Binding-site contacts:
Ligand atom C8 contacts residue PRO201 of chain 1.VA at 3.9 Å (hydrophobic).
Ligand atom C5 contacts residue PRO422 of chain 1.VA at 4.0 Å (hydrophobic).
Ligand atom C5 contacts residue PRO201 of chain 1.VA at 4.0 Å (hydrophobic).
Ligand atom O4' contacts residue HIS421 of chain 1.VA at 4.2 Å.
Ligand atom C2 contacts residue VAL200 of chain 1.VA at 4.4 Å (hydrophobic).
Ligand atom O5' contacts residue PRO422 of chain 1.VA at 3.8 Å.
Ligand atom C2 contacts residue PRO201 of chain 1.VA at 4.2 Å (hydrophobic).
Ligand atom C6 contacts residue SER423 of chain 1.VA at 4.2 Å.
Ligand atom N3 contacts residue PRO422 of chain 1.VA at 4.4 Å.
Ligand atom C3' contacts residue PRO422 of chain 1.VA at 3.7 Å (hydrophobic).
Ligand atom N9 contacts residue PRO201 of chain 1.VA at 3.8 Å.
Ligand atom N7 contacts residue PRO201 of chain 1.VA at 4.1 Å.
Ligand atom C2 contacts residue GLY430 of chain 1.VA at 3.6 Å.
Ligand atom N7 contacts residue SER423 of chain 1.VA at 4.0 Å.
Ligand atom N6 contacts residue GLY430 of chain 1.VA at 3.0 Å (h-bond).
Ligand atom C6 contacts residue VAL200 of chain 1.VA at 4.2 Å (hydrophobic).
Ligand atom N1 contacts residue VAL200 of chain 1.VA at 3.9 Å.
Ligand atom P contacts residue HIS421 of chain 1.VA at 3.6 Å.
Ligand atom C8 contacts residue HIS421 of chain 1.VA at 3.8 Å.
Ligand atom C5' contacts residue HIS421 of chain 1.VA at 3.7 Å.
Ligand atom N7 contacts residue HIS421 of chain 1.VA at 4.0 Å.
Ligand atom N1 contacts residue PRO422 of chain 1.VA at 3.6 Å.
Ligand atom P contacts residue PHE420 of chain 1.VA at 4.2 Å.
Ligand atom C6 contacts residue PRO201 of chain 1.VA at 4.3 Å (hydrophobic).
Ligand atom N6 contacts residue PRO424 of chain 1.VA at 4.1 Å.
Ligand atom N6 contacts residue SER423 of chain 1.VA at 3.5 Å.
Ligand atom O1P contacts residue HIS419 of chain 1.VA at 4.3 Å.
Ligand atom N1 contacts residue GLY430 of chain 1.VA at 2.9 Å (h-bond).
Ligand atom O5' contacts residue PHE420 of chain 1.VA at 4.2 Å.
Ligand atom C6 contacts residue GLY430 of chain 1.VA at 3.9 Å.
Ligand atom C4 contacts residue PRO422 of chain 1.VA at 4.2 Å (hydrophobic).
Ligand atom C4 contacts residue PRO201 of chain 1.VA at 3.9 Å (hydrophobic).
Ligand atom C1' contacts residue PRO201 of chain 1.VA at 4.3 Å (hydrophobic).
Ligand atom C6 contacts residue PRO422 of chain 1.VA at 3.4 Å (hydrophobic).
Ligand atom N6 contacts residue PRO422 of chain 1.VA at 3.2 Å (h-bond).
Ligand atom O5' contacts residue HIS421 of chain 1.VA at 3.0 Å (h-bond).
Ligand atom N3 contacts residue PRO201 of chain 1.VA at 4.0 Å.
Ligand atom O1P contacts residue HIS421 of chain 1.VA at 4.1 Å.
Ligand atom N9 contacts residue PRO422 of chain 1.VA at 4.3 Å.
Ligand atom N6 contacts residue PHE429 of chain 1.VA at 4.1 Å.

This protein binds this small molecule.
Small molecule (SMILES): Nc1ncnc2c1ncn2[C@H]1C[C@H](O)[C@@H](COP(=O)(O)O)O1

Sequence of chain 1.VA:
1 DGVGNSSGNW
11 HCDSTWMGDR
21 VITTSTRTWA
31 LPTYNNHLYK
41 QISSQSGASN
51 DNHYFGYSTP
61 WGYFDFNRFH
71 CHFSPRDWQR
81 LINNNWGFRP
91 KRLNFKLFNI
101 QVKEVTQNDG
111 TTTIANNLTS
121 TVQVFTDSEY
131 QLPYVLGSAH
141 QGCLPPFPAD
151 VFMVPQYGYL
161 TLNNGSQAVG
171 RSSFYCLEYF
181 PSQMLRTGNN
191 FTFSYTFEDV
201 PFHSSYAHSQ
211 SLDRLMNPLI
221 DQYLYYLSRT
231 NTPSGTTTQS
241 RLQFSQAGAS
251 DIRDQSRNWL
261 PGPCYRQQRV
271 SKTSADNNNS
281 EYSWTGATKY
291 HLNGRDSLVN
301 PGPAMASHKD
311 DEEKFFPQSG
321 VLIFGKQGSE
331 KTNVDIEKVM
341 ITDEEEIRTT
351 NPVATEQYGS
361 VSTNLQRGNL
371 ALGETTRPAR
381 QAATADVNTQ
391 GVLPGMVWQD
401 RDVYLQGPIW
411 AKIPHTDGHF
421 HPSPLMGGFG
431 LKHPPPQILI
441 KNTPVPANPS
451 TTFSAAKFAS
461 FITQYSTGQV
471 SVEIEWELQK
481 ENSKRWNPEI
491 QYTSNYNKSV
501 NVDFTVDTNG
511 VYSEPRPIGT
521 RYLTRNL